This small molecule binds to this protein.
Small molecule (SMILES): CN1[C@@H](CC(=O)c2ccccc2)CCC[C@H]1C[C@H](O)c1ccccc1

Sequence of chain 1.C:
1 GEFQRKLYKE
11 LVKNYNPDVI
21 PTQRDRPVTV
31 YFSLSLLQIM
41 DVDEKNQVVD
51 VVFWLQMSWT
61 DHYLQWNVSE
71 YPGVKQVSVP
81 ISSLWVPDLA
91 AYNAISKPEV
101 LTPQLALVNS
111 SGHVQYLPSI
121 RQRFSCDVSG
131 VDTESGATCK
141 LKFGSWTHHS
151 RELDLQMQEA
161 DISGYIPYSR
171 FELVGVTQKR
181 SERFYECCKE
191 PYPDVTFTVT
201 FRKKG

Sequence of chain 1.B:
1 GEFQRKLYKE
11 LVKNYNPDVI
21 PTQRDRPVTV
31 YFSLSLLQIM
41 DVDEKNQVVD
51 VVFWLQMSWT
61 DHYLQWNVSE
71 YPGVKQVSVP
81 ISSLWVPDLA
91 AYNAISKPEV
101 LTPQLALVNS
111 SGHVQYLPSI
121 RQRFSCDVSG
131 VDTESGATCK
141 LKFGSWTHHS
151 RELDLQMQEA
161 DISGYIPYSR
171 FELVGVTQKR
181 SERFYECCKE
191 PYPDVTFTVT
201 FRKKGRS

Binding-site contacts:
Ligand atom C18 contacts residue TYR92 of chain 1.B at 3.4 Å (hydrophobic).
Ligand atom C19 contacts residue TRP146 of chain 1.B at 3.9 Å (hydrophobic).
Ligand atom C15 contacts residue TYR192 of chain 1.B at 3.4 Å (hydrophobic).
Ligand atom C5 contacts residue GLN115 of chain 1.C at 3.2 Å.
Ligand atom C5 contacts residue LEU117 of chain 1.C at 3.7 Å (hydrophobic).
Ligand atom O1 contacts residue TRP54 of chain 1.C at 3.4 Å.
Ligand atom C19 contacts residue TRP54 of chain 1.C at 4.0 Å (hydrophobic).
Ligand atom C12 contacts residue TYR192 of chain 1.B at 3.6 Å (hydrophobic).
Ligand atom C18 contacts residue TRP146 of chain 1.B at 3.9 Å (hydrophobic).
Ligand atom C10 contacts residue LEU37 of chain 1.C at 3.9 Å (hydrophobic).
Ligand atom C12 contacts residue TRP146 of chain 1.B at 3.4 Å (hydrophobic).
Ligand atom C7 contacts residue GLN56 of chain 1.C at 3.2 Å.
Ligand atom C4 contacts residue GLN56 of chain 1.C at 3.7 Å.
Ligand atom C6 contacts residue LEU117 of chain 1.C at 4.0 Å (hydrophobic).
Ligand atom C13 contacts residue TYR92 of chain 1.B at 3.4 Å (hydrophobic).
Ligand atom C4 contacts residue LEU117 of chain 1.C at 3.7 Å (hydrophobic).
Ligand atom C1 contacts residue CYS187 of chain 1.B at 3.5 Å (hydrophobic).
Ligand atom C4 contacts residue TRP54 of chain 1.C at 3.7 Å (hydrophobic).
Ligand atom C21 contacts residue LEU37 of chain 1.C at 4.0 Å (hydrophobic).
Ligand atom C13 contacts residue TYR185 of chain 1.B at 4.0 Å (hydrophobic).
Ligand atom C16 contacts residue TYR185 of chain 1.B at 4.0 Å (hydrophobic).
Ligand atom O2 contacts residue TRP54 of chain 1.C at 3.7 Å.
Ligand atom C14 contacts residue TYR92 of chain 1.B at 3.8 Å (hydrophobic).
Ligand atom C4 contacts residue CYS187 of chain 1.B at 3.8 Å (hydrophobic).
Ligand atom C3 contacts residue LEU117 of chain 1.C at 4.0 Å (hydrophobic).
Ligand atom C14 contacts residue TRP146 of chain 1.B at 3.5 Å (hydrophobic).
Ligand atom C15 contacts residue TRP146 of chain 1.B at 3.7 Å (hydrophobic).
Ligand atom C2 contacts residue LEU117 of chain 1.C at 3.4 Å (hydrophobic).
Ligand atom C20 contacts residue TYR92 of chain 1.B at 3.7 Å (hydrophobic).
Ligand atom C17 contacts residue TRP146 of chain 1.B at 3.7 Å (hydrophobic).
Ligand atom C15 contacts residue TYR92 of chain 1.B at 4.0 Å (hydrophobic).
Ligand atom C7 contacts residue LEU117 of chain 1.C at 4.0 Å (hydrophobic).
Ligand atom C7 contacts residue CYS187 of chain 1.B at 4.0 Å (hydrophobic).
Ligand atom C6 contacts residue GLN115 of chain 1.C at 3.8 Å.
Ligand atom C22 contacts residue TRP146 of chain 1.B at 3.8 Å (hydrophobic).
Ligand atom C5 contacts residue CYS187 of chain 1.B at 3.5 Å (hydrophobic).
Ligand atom C1 contacts residue LEU117 of chain 1.C at 3.5 Å (hydrophobic).
Ligand atom C21 contacts residue TYR92 of chain 1.B at 4.0 Å (hydrophobic).
Ligand atom C11 contacts residue TYR185 of chain 1.B at 3.6 Å (hydrophobic).
Ligand atom C2 contacts residue CYS187 of chain 1.B at 3.1 Å (hydrophobic).